This protein binds this small molecule.
Small molecule (SMILES): Cc1ncsc1-c1ccc(CNC(=O)[C@@H]2C[C@@H](O)CN2C(=O)[C@@H](NC(=O)CCC2CCN(c3nc(N(C)CCC(=O)NC4CC4)nc(N(C)Cc4c(C)nn(C)c4C)n3)CC2)C(C)(C)C)cc1

Sequence of chain 1.O:
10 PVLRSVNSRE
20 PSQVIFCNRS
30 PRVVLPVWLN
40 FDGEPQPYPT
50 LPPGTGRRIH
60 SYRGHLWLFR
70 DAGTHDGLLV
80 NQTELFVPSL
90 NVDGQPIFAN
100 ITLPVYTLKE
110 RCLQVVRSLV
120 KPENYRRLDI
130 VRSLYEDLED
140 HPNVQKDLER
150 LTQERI

Sequence of chain 1.P:
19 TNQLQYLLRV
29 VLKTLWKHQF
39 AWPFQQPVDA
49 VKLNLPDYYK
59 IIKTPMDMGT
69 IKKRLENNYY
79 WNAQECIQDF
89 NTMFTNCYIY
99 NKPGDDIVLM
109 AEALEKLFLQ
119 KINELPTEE

Binding-site contacts:
Ligand atom C19 contacts residue PRO48 of chain 1.O at 2.9 Å (hydrophobic).
Ligand atom O32 contacts residue SER60 of chain 1.O at 2.5 Å (h-bond).
Ligand atom C49 contacts residue ARG18 of chain 1.O at 3.3 Å.
Ligand atom N24 contacts residue HIS59 of chain 1.O at 3.1 Å (h-bond).
Ligand atom C29 contacts residue TRP66 of chain 1.O at 3.6 Å (hydrophobic).
Ligand atom C22 contacts residue ARG56 of chain 1.O at 3.6 Å.
Ligand atom C25 contacts residue TYR47 of chain 1.O at 3.4 Å (hydrophobic).
Ligand atom O53 contacts residue ASN99 of chain 1.P at 3.3 Å (h-bond).
Ligand atom N20 contacts residue ARG56 of chain 1.O at 2.9 Å (salt-bridge).
Ligand atom C13 contacts residue ILE58 of chain 1.O at 3.2 Å (hydrophobic).
Ligand atom C14 contacts residue TYR47 of chain 1.O at 3.4 Å (hydrophobic).
Ligand atom C12 contacts residue ILE58 of chain 1.O at 3.5 Å (hydrophobic).
Ligand atom C30 contacts residue TYR47 of chain 1.O at 3.5 Å (hydrophobic).
Ligand atom C39 contacts residue TYR47 of chain 1.O at 3.4 Å (hydrophobic).
Ligand atom C14 contacts residue ILE58 of chain 1.O at 3.2 Å (hydrophobic).
Ligand atom C13 contacts residue TYR47 of chain 1.O at 3.4 Å (hydrophobic).
Ligand atom C28 contacts residue TRP66 of chain 1.O at 3.5 Å (hydrophobic).
Ligand atom C48 contacts residue ILE105 of chain 1.P at 3.6 Å (hydrophobic).
Ligand atom S18 contacts residue TYR47 of chain 1.O at 3.6 Å.
Ligand atom C29 contacts residue SER60 of chain 1.O at 3.3 Å.
Ligand atom O35 contacts residue HIS59 of chain 1.O at 3.5 Å.
Ligand atom C66 contacts residue TRP40 of chain 1.P at 3.6 Å (hydrophobic).
Ligand atom C29 contacts residue TRP37 of chain 1.O at 3.3 Å (hydrophobic).
Ligand atom C19 contacts residue LEU50 of chain 1.O at 3.3 Å (hydrophobic).
Ligand atom O32 contacts residue TYR61 of chain 1.O at 3.2 Å (h-bond).
Ligand atom C23 contacts residue HIS59 of chain 1.O at 3.5 Å.
Ligand atom C11 contacts residue ILE58 of chain 1.O at 3.6 Å (hydrophobic).
Ligand atom S18 contacts residue PRO48 of chain 1.O at 3.5 Å.
Ligand atom O32 contacts residue HIS64 of chain 1.O at 2.5 Å (h-bond).
Ligand atom O10 contacts residue HIS64 of chain 1.O at 3.2 Å.
Ligand atom O27 contacts residue TYR47 of chain 1.O at 2.7 Å (h-bond).
Ligand atom C26 contacts residue HIS59 of chain 1.O at 3.6 Å.
Ligand atom C59 contacts residue PRO41 of chain 1.P at 3.1 Å (hydrophobic).
Ligand atom C8 contacts residue TYR61 of chain 1.O at 3.2 Å (hydrophobic).
Ligand atom C28 contacts residue SER60 of chain 1.O at 3.5 Å.
Ligand atom C30 contacts residue TRP37 of chain 1.O at 3.5 Å (hydrophobic).
Ligand atom C29 contacts residue HIS64 of chain 1.O at 3.4 Å.
Ligand atom C57 contacts residue PHE42 of chain 1.P at 3.5 Å (hydrophobic).
Ligand atom C56 contacts residue PHE42 of chain 1.P at 3.5 Å (hydrophobic).
Ligand atom C40 contacts residue PHE38 of chain 1.P at 3.5 Å (hydrophobic).